This protein binds this small molecule.
Small molecule (SMILES): CC(C)(C)n1nc(-c2cccc(O)c2)c2c(N)ncnc21

Binding-site contacts:
Ligand atom C19 contacts residue LEU27 of chain 1.A at 3.9 Å (hydrophobic).
Ligand atom C2 contacts residue ARG26 of chain 1.A at 3.5 Å.
Ligand atom C4 contacts residue ARG26 of chain 1.A at 3.6 Å.
Ligand atom C20 contacts residue ASP23 of chain 1.A at 4.3 Å.
Ligand atom C28 contacts residue ARG22 of chain 1.A at 3.9 Å.
Ligand atom C7 contacts residue ARG26 of chain 1.A at 3.6 Å.
Ligand atom C6 contacts residue ARG26 of chain 1.A at 3.6 Å.
Ligand atom N5 contacts residue ARG26 of chain 1.A at 3.6 Å (salt-bridge).
Ligand atom C18 contacts residue ARG26 of chain 1.A at 4.1 Å.
Ligand atom O33 contacts residue GLU244 of chain 1.A at 2.7 Å (salt-bridge).
Ligand atom N15 contacts residue ARG26 of chain 1.A at 4.3 Å.
Ligand atom C26 contacts residue GLU244 of chain 1.A at 3.7 Å.
Ligand atom N1 contacts residue ARG26 of chain 1.A at 3.7 Å.
Ligand atom C19 contacts residue ARG26 of chain 1.A at 3.8 Å.
Ligand atom N11 contacts residue ARG26 of chain 1.A at 4.1 Å.
Ligand atom C29 contacts residue ARG22 of chain 1.A at 3.8 Å.
Ligand atom C29 contacts residue GLU244 of chain 1.A at 3.6 Å.
Ligand atom O33 contacts residue ARG22 of chain 1.A at 3.1 Å.
Ligand atom C13 contacts residue ARG26 of chain 1.A at 3.8 Å.
Ligand atom C28 contacts residue ARG26 of chain 1.A at 3.9 Å.
Ligand atom N3 contacts residue ARG26 of chain 1.A at 3.4 Å.

Sequence of chain 1.A:
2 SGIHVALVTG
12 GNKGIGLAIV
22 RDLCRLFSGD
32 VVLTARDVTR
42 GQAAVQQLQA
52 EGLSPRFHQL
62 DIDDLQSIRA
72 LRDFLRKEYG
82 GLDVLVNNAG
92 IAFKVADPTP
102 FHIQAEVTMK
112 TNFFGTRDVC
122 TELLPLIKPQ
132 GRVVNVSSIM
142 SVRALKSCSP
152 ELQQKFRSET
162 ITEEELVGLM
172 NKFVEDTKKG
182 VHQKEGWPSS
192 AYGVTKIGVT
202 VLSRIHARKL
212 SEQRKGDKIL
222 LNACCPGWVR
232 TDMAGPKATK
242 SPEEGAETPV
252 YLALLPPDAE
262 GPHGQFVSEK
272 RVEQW